This protein binds this small molecule.
Small molecule (SMILES): CC[C@H](C)[C@@H](C=O)NC(=O)[C@H](CO)NC(=O)[C@H](CCCCN)NC(=O)[C@@H](N)C(C)C

Binding-site contacts:
Ligand atom CD1 contacts residue THR349 of chain 51.A at 4.3 Å.
Ligand atom CG2 contacts residue PHE71 of chain 51.A at 4.0 Å (hydrophobic).

Sequence of chain 51.A:
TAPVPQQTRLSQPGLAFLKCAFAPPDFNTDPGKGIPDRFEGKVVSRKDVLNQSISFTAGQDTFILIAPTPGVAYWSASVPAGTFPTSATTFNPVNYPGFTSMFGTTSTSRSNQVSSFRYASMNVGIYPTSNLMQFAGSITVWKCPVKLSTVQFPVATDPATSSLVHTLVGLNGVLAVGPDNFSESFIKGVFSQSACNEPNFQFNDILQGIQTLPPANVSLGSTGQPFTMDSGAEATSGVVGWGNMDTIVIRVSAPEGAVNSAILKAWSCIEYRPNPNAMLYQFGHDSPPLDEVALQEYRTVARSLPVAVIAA